A protein and the small-molecule ligand that binds it are described below.
Small molecule (SMILES): CC(=O)N[C@H]1[C@H](O[C@H]2[C@H](O)[C@@H](NC(C)=O)CO[C@@H]2CO)O[C@H](CO)[C@@H](O)[C@@H]1O

Sequence of chain 1.I:
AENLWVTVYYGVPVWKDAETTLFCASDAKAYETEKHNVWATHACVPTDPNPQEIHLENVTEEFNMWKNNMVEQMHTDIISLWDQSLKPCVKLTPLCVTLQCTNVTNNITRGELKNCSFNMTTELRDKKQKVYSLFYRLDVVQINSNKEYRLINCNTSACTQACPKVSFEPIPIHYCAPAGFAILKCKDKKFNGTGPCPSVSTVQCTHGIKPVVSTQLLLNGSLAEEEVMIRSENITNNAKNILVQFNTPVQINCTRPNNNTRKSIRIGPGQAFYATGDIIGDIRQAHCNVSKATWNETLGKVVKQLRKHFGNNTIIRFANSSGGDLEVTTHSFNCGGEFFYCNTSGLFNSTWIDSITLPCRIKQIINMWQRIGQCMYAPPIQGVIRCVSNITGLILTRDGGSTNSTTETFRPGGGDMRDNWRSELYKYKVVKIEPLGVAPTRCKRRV

Binding-site contacts:
Ligand atom C1 contacts residue ASN103 of chain 1.I at 1.4 Å.
Ligand atom O7 contacts residue ASN103 of chain 1.I at 3.0 Å (h-bond).
Ligand atom N2 contacts residue TYR161 of chain 1.I at 4.3 Å.
Ligand atom N2 contacts residue ASN103 of chain 1.I at 3.1 Å (h-bond).
Ligand atom C8 contacts residue ASN103 of chain 1.I at 3.9 Å.
Ligand atom N2 contacts residue LYS117 of chain 1.I at 4.2 Å.
Ligand atom C8 contacts residue LYS159 of chain 1.I at 4.4 Å.
Ligand atom C8 contacts residue TYR161 of chain 1.I at 3.7 Å (hydrophobic).
Ligand atom C7 contacts residue THR102 of chain 1.I at 3.9 Å.
Ligand atom O7 contacts residue THR102 of chain 1.I at 3.4 Å.
Ligand atom C3 contacts residue ASN103 of chain 1.I at 3.8 Å.
Ligand atom O7 contacts residue CYS101 of chain 1.I at 4.4 Å.
Ligand atom C8 contacts residue LYS117 of chain 1.I at 4.3 Å.
Ligand atom C8 contacts residue THR102 of chain 1.I at 3.6 Å.
Ligand atom C1 contacts residue LYS117 of chain 1.I at 4.3 Å.
Ligand atom C7 contacts residue ASN103 of chain 1.I at 3.3 Å.
Ligand atom C5 contacts residue ASN103 of chain 1.I at 3.7 Å.
Ligand atom C4 contacts residue ASN103 of chain 1.I at 4.2 Å.
Ligand atom C8 contacts residue CYS101 of chain 1.I at 3.6 Å (hydrophobic).
Ligand atom C2 contacts residue ASN103 of chain 1.I at 2.5 Å.
Ligand atom O5 contacts residue ASN103 of chain 1.I at 2.3 Å (h-bond).